Binding-site contacts:
Ligand atom O3 contacts residue GLY245 of chain 1.A at 3.5 Å (h-bond).
Ligand atom O4 contacts residue PHE250 of chain 1.A at 3.7 Å.
Ligand atom C2 contacts residue ASP254 of chain 1.A at 3.7 Å.
Ligand atom O2 contacts residue PHE242 of chain 1.A at 3.4 Å (h-bond).
Ligand atom O5 contacts residue ASN184 of chain 1.A at 2.3 Å (h-bond).
Ligand atom N2 contacts residue ASN184 of chain 1.A at 3.0 Å (h-bond).
Ligand atom O6 contacts residue GLU257 of chain 1.A at 3.6 Å.
Ligand atom O7 contacts residue GLN183 of chain 1.A at 3.2 Å (h-bond).
Ligand atom O3 contacts residue PHE242 of chain 1.A at 3.0 Å (h-bond).
Ligand atom O2 contacts residue ALA460 of chain 1.A at 3.5 Å (h-bond).
Ligand atom O3 contacts residue THR244 of chain 1.A at 3.3 Å (h-bond).
Ligand atom O3 contacts residue ASN461 of chain 1.A at 3.1 Å (h-bond).
Ligand atom N2 contacts residue ASP254 of chain 1.A at 3.0 Å (salt-bridge).
Ligand atom O2 contacts residue GLY245 of chain 1.A at 2.9 Å (h-bond).
Ligand atom O6 contacts residue ASP254 of chain 1.A at 2.6 Å (salt-bridge).
Ligand atom C6 contacts residue ASP254 of chain 1.A at 3.2 Å.
Ligand atom O3 contacts residue ALA460 of chain 1.A at 2.9 Å (h-bond).
Ligand atom C2 contacts residue ALA460 of chain 1.A at 3.4 Å (hydrophobic).
Ligand atom C6 contacts residue PHE250 of chain 1.A at 3.7 Å (hydrophobic).
Ligand atom O3 contacts residue VAL243 of chain 1.A at 3.5 Å (h-bond).
Ligand atom C1 contacts residue ASP254 of chain 1.A at 3.6 Å.
Ligand atom O4 contacts residue PHE448 of chain 1.A at 3.7 Å.
Ligand atom O4 contacts residue ASP241 of chain 1.A at 2.7 Å (salt-bridge).
Ligand atom O7 contacts residue ASP254 of chain 1.A at 3.6 Å.
Ligand atom O2 contacts residue PHE250 of chain 1.A at 3.7 Å.
Ligand atom C5 contacts residue ASN184 of chain 1.A at 3.6 Å.
Ligand atom O3 contacts residue GLY245 of chain 1.A at 2.9 Å (h-bond).
Ligand atom C3 contacts residue GLY245 of chain 1.A at 3.4 Å.
Ligand atom C2 contacts residue PHE242 of chain 1.A at 3.3 Å (hydrophobic).
Ligand atom O6 contacts residue PHE448 of chain 1.A at 3.5 Å.
Ligand atom C1 contacts residue PRO267 of chain 1.A at 3.3 Å (hydrophobic).
Ligand atom C1 contacts residue ASN184 of chain 1.A at 1.4 Å.
Ligand atom O2 contacts residue TYR246 of chain 1.A at 3.6 Å.
Ligand atom O3 contacts residue ASP241 of chain 1.A at 3.2 Å (salt-bridge).
Ligand atom C7 contacts residue ASN184 of chain 1.A at 3.3 Å.
Ligand atom O4 contacts residue ASN461 of chain 1.A at 3.5 Å (h-bond).
Ligand atom C4 contacts residue ASP241 of chain 1.A at 3.6 Å.
Ligand atom C2 contacts residue ASN184 of chain 1.A at 2.5 Å.
Ligand atom O7 contacts residue ASN184 of chain 1.A at 2.8 Å (h-bond).
Ligand atom O7 contacts residue ALA182 of chain 1.A at 3.7 Å.

Sequence of chain 1.A:
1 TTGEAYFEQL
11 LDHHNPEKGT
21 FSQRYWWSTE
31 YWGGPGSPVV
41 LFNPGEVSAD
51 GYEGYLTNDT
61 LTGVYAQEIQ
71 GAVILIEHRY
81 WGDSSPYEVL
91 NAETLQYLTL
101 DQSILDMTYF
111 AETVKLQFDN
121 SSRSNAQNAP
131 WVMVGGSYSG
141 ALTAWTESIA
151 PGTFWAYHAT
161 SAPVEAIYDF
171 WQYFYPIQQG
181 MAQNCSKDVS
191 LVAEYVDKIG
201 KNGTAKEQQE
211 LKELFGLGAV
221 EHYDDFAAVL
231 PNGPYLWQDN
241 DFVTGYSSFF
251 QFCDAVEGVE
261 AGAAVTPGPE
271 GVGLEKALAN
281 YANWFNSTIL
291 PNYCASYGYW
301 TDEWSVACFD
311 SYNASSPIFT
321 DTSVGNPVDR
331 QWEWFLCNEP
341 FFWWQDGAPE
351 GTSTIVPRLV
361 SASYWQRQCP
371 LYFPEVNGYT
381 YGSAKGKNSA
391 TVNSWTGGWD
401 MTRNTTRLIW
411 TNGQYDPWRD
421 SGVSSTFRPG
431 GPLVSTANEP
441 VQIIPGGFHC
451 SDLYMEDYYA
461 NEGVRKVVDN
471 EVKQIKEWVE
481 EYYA

This small molecule binds to this protein.
Small molecule (SMILES): CC(=O)N[C@H]1[C@H](O[C@H]2[C@H](O)[C@@H](NC(C)=O)CO[C@@H]2CO)O[C@H](CO)[C@@H](O[C@@H]2O[C@H](CO)[C@@H](O)[C@H](O[C@H]3O[C@H](CO)[C@@H](O)[C@H](O)[C@@H]3O[C@H]3O[C@H](CO)[C@@H](O)[C@H](O)[C@@H]3O[C@H]3O[C@H](CO)[C@@H](O)[C@H](O)[C@@H]3O)[C@@H]2O)[C@@H]1O